A protein and the small-molecule ligand that binds it are described below.
Small molecule (SMILES): O=C(Oc1c(Br)cc(Br)cc1CNC(=O)c1ccccc1[N+](=O)[O-])c1ccccc1

Binding-site contacts:
Ligand atom N16 contacts residue TRP60 of chain 1.G at 3.7 Å.
Ligand atom C4 contacts residue LEU36 of chain 1.G at 3.7 Å (hydrophobic).
Ligand atom C5 contacts residue TYR64 of chain 1.G at 3.5 Å (hydrophobic).
Ligand atom O20 contacts residue TYR64 of chain 1.G at 3.8 Å.
Ligand atom O17 contacts residue TYR56 of chain 1.G at 2.8 Å (h-bond).
Ligand atom C6 contacts residue TYR64 of chain 1.G at 3.5 Å (hydrophobic).
Ligand atom C2 contacts residue TYR64 of chain 1.G at 3.4 Å (hydrophobic).
Ligand atom O22 contacts residue LEU36 of chain 1.G at 3.3 Å.
Ligand atom C13 contacts residue TRP88 of chain 1.G at 3.6 Å (hydrophobic).
Ligand atom O18 contacts residue LEU110 of chain 1.G at 2.8 Å.
Ligand atom O18 contacts residue ALA105 of chain 1.G at 3.7 Å.
Ligand atom C27 contacts residue LEU125 of chain 1.G at 3.6 Å (hydrophobic).
Ligand atom C7 contacts residue ASP73 of chain 1.G at 3.4 Å.
Ligand atom C11 contacts residue THR75 of chain 1.G at 3.5 Å.
Ligand atom BR1 contacts residue TRP60 of chain 1.G at 3.6 Å.
Ligand atom O17 contacts residue SER129 of chain 1.G at 3.1 Å (h-bond).
Ligand atom C30 contacts residue ALA127 of chain 1.G at 3.7 Å (hydrophobic).
Ligand atom O18 contacts residue TRP60 of chain 1.G at 3.2 Å (h-bond).
Ligand atom C12 contacts residue THR75 of chain 1.G at 3.6 Å.
Ligand atom N8 contacts residue ASP73 of chain 1.G at 2.7 Å (salt-bridge).
Ligand atom C4 contacts residue TYR64 of chain 1.G at 3.6 Å (hydrophobic).
Ligand atom C28 contacts residue GLY126 of chain 1.G at 3.7 Å.
Ligand atom C1 contacts residue TYR64 of chain 1.G at 3.5 Å (hydrophobic).
Ligand atom C14 contacts residue PHE101 of chain 1.G at 3.8 Å (hydrophobic).
Ligand atom O19 contacts residue TRP60 of chain 1.G at 3.2 Å (h-bond).
Ligand atom C13 contacts residue TYR93 of chain 1.G at 3.4 Å (hydrophobic).
Ligand atom C9 contacts residue ASP73 of chain 1.G at 3.6 Å.
Ligand atom N16 contacts residue TYR56 of chain 1.G at 3.6 Å.
Ligand atom C3 contacts residue TYR64 of chain 1.G at 3.3 Å (hydrophobic).
Ligand atom C11 contacts residue TRP88 of chain 1.G at 3.6 Å (hydrophobic).
Ligand atom BR2 contacts residue TYR47 of chain 1.G at 3.4 Å.
Ligand atom O19 contacts residue TYR56 of chain 1.G at 3.3 Å.
Ligand atom N8 contacts residue THR75 of chain 1.G at 3.7 Å.
Ligand atom C12 contacts residue TRP88 of chain 1.G at 3.3 Å (hydrophobic).
Ligand atom BR1 contacts residue TYR64 of chain 1.G at 3.5 Å.
Ligand atom C9 contacts residue SER129 of chain 1.G at 3.7 Å.
Ligand atom C11 contacts residue THR115 of chain 1.G at 3.7 Å.
Ligand atom C27 contacts residue GLY126 of chain 1.G at 3.5 Å.
Ligand atom C28 contacts residue TYR47 of chain 1.G at 3.8 Å (hydrophobic).
Ligand atom O22 contacts residue GLY38 of chain 1.G at 3.7 Å.

Sequence of chain 1.G:
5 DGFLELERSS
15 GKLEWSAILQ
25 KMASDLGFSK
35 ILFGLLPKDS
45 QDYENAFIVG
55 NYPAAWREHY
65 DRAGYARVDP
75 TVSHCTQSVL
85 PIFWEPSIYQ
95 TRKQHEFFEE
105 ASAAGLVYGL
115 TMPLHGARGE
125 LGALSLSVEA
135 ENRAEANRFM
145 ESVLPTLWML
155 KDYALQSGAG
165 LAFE